Sequence of chain 1.D:
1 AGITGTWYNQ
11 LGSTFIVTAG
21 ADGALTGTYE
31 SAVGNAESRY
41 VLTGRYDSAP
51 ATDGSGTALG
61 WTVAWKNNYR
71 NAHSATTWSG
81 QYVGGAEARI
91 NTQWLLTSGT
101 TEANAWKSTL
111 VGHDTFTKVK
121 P

Binding-site contacts:
Ligand atom F3 contacts residue ALA72 of chain 1.D at 3.3 Å.
Ligand atom C9 contacts residue TRP65 of chain 1.D at 3.4 Å (hydrophobic).
Ligand atom F1 contacts residue SER74 of chain 1.D at 3.5 Å.
Ligand atom C5 contacts residue TRP94 of chain 1.D at 3.9 Å (hydrophobic).
Ligand atom C11 contacts residue TRP65 of chain 1.D at 3.9 Å (hydrophobic).
Ligand atom F2 contacts residue LEU96 of chain 1.D at 3.9 Å.
Ligand atom O2 contacts residue SER13 of chain 1.D at 2.8 Å (h-bond).
Ligand atom C1 contacts residue ASP114 of chain 1.D at 3.4 Å.
Ligand atom O2 contacts residue ASN9 of chain 1.D at 3.0 Å (h-bond).
Ligand atom C2 contacts residue ASP114 of chain 1.D at 3.6 Å.
Ligand atom N contacts residue ASP114 of chain 1.D at 2.6 Å (salt-bridge).
Ligand atom F1 contacts residue ALA72 of chain 1.D at 3.6 Å.
Ligand atom C1 contacts residue TRP78 of chain 1.D at 3.8 Å (hydrophobic).
Ligand atom N contacts residue ASN9 of chain 1.D at 3.9 Å.
Ligand atom N contacts residue TYR29 of chain 1.D at 3.8 Å.
Ligand atom F1 contacts residue TRP65 of chain 1.D at 3.4 Å.
Ligand atom C2 contacts residue SER13 of chain 1.D at 4.0 Å.
Ligand atom O1 contacts residue TRP106 of chain 1.A at 3.9 Å.
Ligand atom N contacts residue TRP94 of chain 1.D at 4.1 Å.
Ligand atom C2 contacts residue ASN9 of chain 1.D at 3.9 Å.
Ligand atom O1 contacts residue THR76 of chain 1.D at 4.1 Å.
Ligand atom C2 contacts residue TRP78 of chain 1.D at 3.9 Å (hydrophobic).
Ligand atom C12 contacts residue TRP65 of chain 1.D at 4.0 Å (hydrophobic).
Ligand atom O1 contacts residue TRP65 of chain 1.D at 3.5 Å.
Ligand atom C4 contacts residue TRP65 of chain 1.D at 4.1 Å (hydrophobic).
Ligand atom C14 contacts residue ALA72 of chain 1.D at 4.0 Å (hydrophobic).
Ligand atom C1 contacts residue TRP94 of chain 1.D at 3.4 Å (hydrophobic).
Ligand atom C5 contacts residue THR76 of chain 1.D at 4.1 Å.
Ligand atom C10 contacts residue TRP65 of chain 1.D at 3.5 Å (hydrophobic).
Ligand atom C13 contacts residue TRP65 of chain 1.D at 3.8 Å (hydrophobic).
Ligand atom C6 contacts residue TRP65 of chain 1.D at 3.6 Å (hydrophobic).
Ligand atom C8 contacts residue TRP65 of chain 1.D at 3.5 Å (hydrophobic).
Ligand atom F1 contacts residue LEU96 of chain 1.D at 4.2 Å.
Ligand atom N contacts residue TRP78 of chain 1.D at 3.7 Å.
Ligand atom F2 contacts residue TRP106 of chain 1.A at 4.0 Å.
Ligand atom C3 contacts residue TRP65 of chain 1.D at 4.2 Å (hydrophobic).
Ligand atom C2 contacts residue TYR29 of chain 1.D at 3.5 Å (hydrophobic).
Ligand atom O2 contacts residue ASP114 of chain 1.D at 3.7 Å.
Ligand atom O2 contacts residue TYR29 of chain 1.D at 2.7 Å (h-bond).
Ligand atom C7 contacts residue TRP65 of chain 1.D at 3.3 Å (hydrophobic).

Sequence of chain 1.A:
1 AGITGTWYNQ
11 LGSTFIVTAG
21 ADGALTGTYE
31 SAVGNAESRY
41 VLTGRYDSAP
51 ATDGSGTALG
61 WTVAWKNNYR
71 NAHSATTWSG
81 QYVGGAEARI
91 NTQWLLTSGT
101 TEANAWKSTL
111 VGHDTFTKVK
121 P

A protein and the small-molecule ligand that binds it are described below.
Small molecule (SMILES): O=c1[nH]ccc2oc(-c3cccc(C(F)(F)F)c3)cc12